Sequence of chain 1.L:
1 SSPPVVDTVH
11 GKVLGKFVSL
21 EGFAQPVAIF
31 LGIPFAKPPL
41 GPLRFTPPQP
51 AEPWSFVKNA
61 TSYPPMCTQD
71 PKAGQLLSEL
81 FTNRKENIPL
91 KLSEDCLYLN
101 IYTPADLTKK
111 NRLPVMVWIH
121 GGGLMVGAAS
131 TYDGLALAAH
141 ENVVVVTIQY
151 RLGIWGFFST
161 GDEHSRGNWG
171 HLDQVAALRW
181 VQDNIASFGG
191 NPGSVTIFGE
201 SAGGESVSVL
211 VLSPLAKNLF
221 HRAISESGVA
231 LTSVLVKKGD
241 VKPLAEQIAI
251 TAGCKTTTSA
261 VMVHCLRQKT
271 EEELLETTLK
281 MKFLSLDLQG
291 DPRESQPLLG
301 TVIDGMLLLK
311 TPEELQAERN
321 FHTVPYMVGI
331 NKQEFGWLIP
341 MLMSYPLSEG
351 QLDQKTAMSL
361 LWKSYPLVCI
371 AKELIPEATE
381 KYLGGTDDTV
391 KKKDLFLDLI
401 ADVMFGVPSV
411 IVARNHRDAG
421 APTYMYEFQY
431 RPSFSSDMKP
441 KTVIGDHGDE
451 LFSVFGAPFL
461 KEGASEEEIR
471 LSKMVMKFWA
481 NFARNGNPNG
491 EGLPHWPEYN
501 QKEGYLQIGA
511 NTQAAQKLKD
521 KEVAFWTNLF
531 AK

Binding-site contacts:
Ligand atom C7 contacts residue ASN59 of chain 1.L at 4.0 Å.
Ligand atom O5 contacts residue LEU14 of chain 1.L at 4.0 Å.
Ligand atom C4 contacts residue ASN59 of chain 1.L at 4.3 Å.
Ligand atom C5 contacts residue ASN59 of chain 1.L at 3.7 Å.
Ligand atom O5 contacts residue ASN59 of chain 1.L at 2.4 Å (h-bond).
Ligand atom C8 contacts residue ASP240 of chain 1.J at 4.1 Å.
Ligand atom C3 contacts residue ASN59 of chain 1.L at 3.8 Å.
Ligand atom O7 contacts residue ASN59 of chain 1.L at 4.1 Å.
Ligand atom C1 contacts residue ASN59 of chain 1.L at 1.4 Å.
Ligand atom C2 contacts residue ASN59 of chain 1.L at 2.5 Å.
Ligand atom N2 contacts residue ASN59 of chain 1.L at 2.8 Å (h-bond).

Sequence of chain 1.J:
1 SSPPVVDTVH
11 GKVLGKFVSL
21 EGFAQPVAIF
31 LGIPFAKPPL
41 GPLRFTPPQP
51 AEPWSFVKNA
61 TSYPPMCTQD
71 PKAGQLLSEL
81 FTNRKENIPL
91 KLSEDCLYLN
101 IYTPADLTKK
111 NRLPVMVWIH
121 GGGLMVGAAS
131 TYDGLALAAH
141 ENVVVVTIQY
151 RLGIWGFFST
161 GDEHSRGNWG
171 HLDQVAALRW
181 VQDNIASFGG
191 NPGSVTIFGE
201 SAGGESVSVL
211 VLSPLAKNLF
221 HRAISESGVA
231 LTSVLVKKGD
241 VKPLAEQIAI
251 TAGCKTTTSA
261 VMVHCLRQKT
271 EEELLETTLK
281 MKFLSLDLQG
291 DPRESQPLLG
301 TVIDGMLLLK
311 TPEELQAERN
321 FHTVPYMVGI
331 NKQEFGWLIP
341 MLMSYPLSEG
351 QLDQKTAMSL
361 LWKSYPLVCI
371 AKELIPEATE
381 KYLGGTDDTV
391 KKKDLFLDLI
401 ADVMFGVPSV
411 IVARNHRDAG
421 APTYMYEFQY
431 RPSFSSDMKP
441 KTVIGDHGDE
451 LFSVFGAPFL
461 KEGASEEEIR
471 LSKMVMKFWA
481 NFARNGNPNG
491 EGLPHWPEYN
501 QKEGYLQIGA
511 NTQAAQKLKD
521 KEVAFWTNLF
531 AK

The small molecule below binds the protein below.
Small molecule (SMILES): CC(=O)N[C@@H]1[C@@H](O)[C@H](O)[C@@H](CO)O[C@H]1O